Sequence of chain 31.B:
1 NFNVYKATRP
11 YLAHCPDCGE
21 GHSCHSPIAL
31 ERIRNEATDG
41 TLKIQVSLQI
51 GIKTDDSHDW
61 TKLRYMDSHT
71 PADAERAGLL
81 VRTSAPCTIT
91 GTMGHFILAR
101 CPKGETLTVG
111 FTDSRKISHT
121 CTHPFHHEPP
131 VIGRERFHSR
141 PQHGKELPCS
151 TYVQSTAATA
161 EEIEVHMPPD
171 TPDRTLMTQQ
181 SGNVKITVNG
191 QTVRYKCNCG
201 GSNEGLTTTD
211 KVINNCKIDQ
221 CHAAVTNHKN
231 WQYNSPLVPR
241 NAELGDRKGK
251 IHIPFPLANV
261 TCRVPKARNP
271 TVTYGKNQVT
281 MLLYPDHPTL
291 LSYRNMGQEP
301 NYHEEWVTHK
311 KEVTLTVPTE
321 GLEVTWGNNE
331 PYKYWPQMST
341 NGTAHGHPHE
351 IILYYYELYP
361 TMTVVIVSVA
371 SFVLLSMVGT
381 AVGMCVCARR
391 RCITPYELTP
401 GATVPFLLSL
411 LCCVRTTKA

Binding-site contacts:
Ligand atom O5 contacts residue THR116 of chain 31.A at 2.6 Å (h-bond).
Ligand atom N2 contacts residue ASN259 of chain 31.B at 2.9 Å (h-bond).
Ligand atom C5 contacts residue THR116 of chain 31.A at 3.5 Å.
Ligand atom C6 contacts residue PHE118 of chain 31.A at 4.4 Å (hydrophobic).
Ligand atom O6 contacts residue PHE118 of chain 31.A at 3.9 Å.
Ligand atom C3 contacts residue ASN259 of chain 31.B at 3.8 Å.
Ligand atom C6 contacts residue LYS115 of chain 31.A at 3.9 Å.
Ligand atom O6 contacts residue LYS115 of chain 31.A at 4.4 Å.
Ligand atom O7 contacts residue ASN259 of chain 31.B at 3.0 Å (h-bond).
Ligand atom C7 contacts residue ASN259 of chain 31.B at 3.1 Å.
Ligand atom C8 contacts residue ASN259 of chain 31.B at 4.1 Å.
Ligand atom O5 contacts residue ASN259 of chain 31.B at 2.4 Å (h-bond).
Ligand atom C2 contacts residue ASN259 of chain 31.B at 2.4 Å.
Ligand atom C5 contacts residue ASN259 of chain 31.B at 3.7 Å.
Ligand atom C1 contacts residue THR116 of chain 31.A at 3.3 Å.
Ligand atom C1 contacts residue ASN259 of chain 31.B at 1.4 Å.
Ligand atom C4 contacts residue ASN259 of chain 31.B at 4.2 Å.
Ligand atom C6 contacts residue THR116 of chain 31.A at 3.5 Å.

Sequence of chain 31.A:
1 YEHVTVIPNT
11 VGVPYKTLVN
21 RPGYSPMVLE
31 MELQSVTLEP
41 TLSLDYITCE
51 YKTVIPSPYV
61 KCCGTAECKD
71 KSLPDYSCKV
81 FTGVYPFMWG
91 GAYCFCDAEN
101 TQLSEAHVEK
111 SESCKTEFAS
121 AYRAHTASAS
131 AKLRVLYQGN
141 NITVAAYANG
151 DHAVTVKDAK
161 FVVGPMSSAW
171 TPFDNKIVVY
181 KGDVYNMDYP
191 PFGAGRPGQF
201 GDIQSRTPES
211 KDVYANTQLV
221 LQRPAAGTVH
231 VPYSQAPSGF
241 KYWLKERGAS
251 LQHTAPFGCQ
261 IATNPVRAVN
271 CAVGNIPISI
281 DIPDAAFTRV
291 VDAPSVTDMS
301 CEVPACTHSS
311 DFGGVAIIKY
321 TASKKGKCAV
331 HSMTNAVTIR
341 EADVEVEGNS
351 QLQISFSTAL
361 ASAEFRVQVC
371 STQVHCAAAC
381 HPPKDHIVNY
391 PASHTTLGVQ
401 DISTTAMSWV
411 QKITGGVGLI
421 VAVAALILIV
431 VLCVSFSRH

A protein and the small-molecule ligand that binds it are described below.
Small molecule (SMILES): CC(=O)N[C@@H]1[C@@H](O)[C@H](O)[C@@H](CO)O[C@H]1O